A small-molecule ligand and the protein it binds are described below.
Small molecule (SMILES): CCC1=C(C)/C(=C/c2[nH]c(Cc3[nH]c(CC4NC(=O)C(C)=C4CC)c(C)c3CCC(=O)O)c(CCC(=O)O)c2C)NC1=O

Sequence of chain 1.B:
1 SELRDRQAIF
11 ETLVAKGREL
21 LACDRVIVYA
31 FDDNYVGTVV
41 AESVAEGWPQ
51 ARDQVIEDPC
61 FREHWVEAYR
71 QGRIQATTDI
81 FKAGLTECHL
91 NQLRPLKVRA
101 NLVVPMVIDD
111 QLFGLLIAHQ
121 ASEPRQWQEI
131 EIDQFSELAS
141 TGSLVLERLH

Binding-site contacts:
Ligand atom C01 contacts residue CYS88 of chain 1.B at 2.7 Å (hydrophobic).
Ligand atom N38 contacts residue HIS89 of chain 1.B at 3.4 Å (h-bond).
Ligand atom O31 contacts residue HIS119 of chain 1.B at 2.8 Å (h-bond).
Ligand atom N26 contacts residue CYS60 of chain 1.B at 3.2 Å (h-bond).
Ligand atom N26 contacts residue HIS89 of chain 1.B at 3.2 Å.
Ligand atom C21 contacts residue TYR69 of chain 1.B at 3.5 Å (hydrophobic).
Ligand atom O42 contacts residue TRP65 of chain 1.B at 2.7 Å (h-bond).
Ligand atom O22 contacts residue TYR69 of chain 1.B at 2.6 Å (h-bond).
Ligand atom C02 contacts residue CYS88 of chain 1.B at 1.8 Å (hydrophobic).
Ligand atom C13 contacts residue THR86 of chain 1.B at 3.4 Å.
Ligand atom C11 contacts residue HIS89 of chain 1.B at 3.4 Å.
Ligand atom C25 contacts residue PHE61 of chain 1.B at 3.5 Å (hydrophobic).
Ligand atom O07 contacts residue PRO59 of chain 1.B at 3.4 Å.
Ligand atom C37 contacts residue EDO1 of chain 1.I at 3.4 Å.
Ligand atom C16 contacts residue CYS60 of chain 1.B at 1.8 Å (hydrophobic).
Ligand atom C36 contacts residue LEU96 of chain 1.B at 3.5 Å (hydrophobic).
Ligand atom O31 contacts residue ASN101 of chain 1.B at 3.0 Å (h-bond).
Ligand atom O22 contacts residue ARG73 of chain 1.B at 2.6 Å (salt-bridge).
Ligand atom C25 contacts residue ASP58 of chain 1.B at 3.5 Å.
Ligand atom C15 contacts residue CYS60 of chain 1.B at 2.8 Å (hydrophobic).
Ligand atom C03 contacts residue CYS88 of chain 1.B at 2.9 Å (hydrophobic).
Ligand atom O23 contacts residue GLN75 of chain 1.B at 3.2 Å (h-bond).
Ligand atom C01 contacts residue GLN92 of chain 1.B at 3.3 Å.
Ligand atom N26 contacts residue ASP58 of chain 1.B at 2.7 Å (salt-bridge).
Ligand atom N29 contacts residue EDO1 of chain 1.I at 3.5 Å (h-bond).
Ligand atom C17 contacts residue CYS60 of chain 1.B at 2.6 Å (hydrophobic).
Ligand atom C14 contacts residue HIS89 of chain 1.B at 3.2 Å.
Ligand atom C27 contacts residue ASP58 of chain 1.B at 3.4 Å.
Ligand atom C10 contacts residue ASP58 of chain 1.B at 3.5 Å.
Ligand atom N38 contacts residue ASP58 of chain 1.B at 2.8 Å (salt-bridge).
Ligand atom C15 contacts residue HIS89 of chain 1.B at 3.3 Å.
Ligand atom C25 contacts residue HIS89 of chain 1.B at 3.3 Å.
Ligand atom C04 contacts residue CYS88 of chain 1.B at 3.5 Å (hydrophobic).
Ligand atom C17 contacts residue HIS89 of chain 1.B at 3.4 Å.
Ligand atom C21 contacts residue ARG73 of chain 1.B at 3.6 Å.
Ligand atom O31 contacts residue ILE117 of chain 1.B at 3.5 Å.
Ligand atom O23 contacts residue ARG73 of chain 1.B at 3.0 Å (salt-bridge).
Ligand atom N38 contacts residue CYS60 of chain 1.B at 3.1 Å (h-bond).
Ligand atom C12 contacts residue HIS89 of chain 1.B at 3.2 Å.
Ligand atom C24 contacts residue HIS89 of chain 1.B at 3.5 Å.